Binding-site contacts:
Ligand atom C8 contacts residue ASP33 of chain 1.B at 3.4 Å.
Ligand atom C5 contacts residue ASN36 of chain 1.B at 3.6 Å.
Ligand atom C7 contacts residue ASP33 of chain 1.B at 4.0 Å.
Ligand atom O5 contacts residue ASN36 of chain 1.B at 2.4 Å (h-bond).
Ligand atom C1 contacts residue ASN36 of chain 1.B at 1.4 Å.
Ligand atom C7 contacts residue ASN36 of chain 1.B at 3.3 Å.
Ligand atom N2 contacts residue ASN36 of chain 1.B at 3.1 Å (h-bond).
Ligand atom O7 contacts residue LYS12 of chain 1.B at 4.0 Å.
Ligand atom O7 contacts residue ASN36 of chain 1.B at 3.1 Å (h-bond).
Ligand atom C3 contacts residue ASN36 of chain 1.B at 3.9 Å.
Ligand atom O6 contacts residue ASN36 of chain 1.B at 4.0 Å.
Ligand atom C4 contacts residue ASN36 of chain 1.B at 4.3 Å.
Ligand atom N2 contacts residue ASP33 of chain 1.B at 4.3 Å.
Ligand atom C2 contacts residue ASN36 of chain 1.B at 2.6 Å.

Sequence of chain 1.B:
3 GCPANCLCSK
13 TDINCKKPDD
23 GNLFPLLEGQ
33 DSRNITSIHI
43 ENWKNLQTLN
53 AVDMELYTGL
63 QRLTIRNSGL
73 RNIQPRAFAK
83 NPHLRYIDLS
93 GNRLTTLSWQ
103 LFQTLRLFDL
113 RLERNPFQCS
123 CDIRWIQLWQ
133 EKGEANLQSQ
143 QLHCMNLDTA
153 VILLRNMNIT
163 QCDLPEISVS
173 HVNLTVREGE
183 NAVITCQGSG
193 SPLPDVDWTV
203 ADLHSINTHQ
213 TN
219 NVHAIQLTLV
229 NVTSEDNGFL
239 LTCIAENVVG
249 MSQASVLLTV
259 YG

The protein below binds the small molecule below.
Small molecule (SMILES): CC(=O)N[C@@H]1[C@@H](O)[C@H](O)[C@@H](CO)O[C@H]1O